Sequence of chain 5.C:
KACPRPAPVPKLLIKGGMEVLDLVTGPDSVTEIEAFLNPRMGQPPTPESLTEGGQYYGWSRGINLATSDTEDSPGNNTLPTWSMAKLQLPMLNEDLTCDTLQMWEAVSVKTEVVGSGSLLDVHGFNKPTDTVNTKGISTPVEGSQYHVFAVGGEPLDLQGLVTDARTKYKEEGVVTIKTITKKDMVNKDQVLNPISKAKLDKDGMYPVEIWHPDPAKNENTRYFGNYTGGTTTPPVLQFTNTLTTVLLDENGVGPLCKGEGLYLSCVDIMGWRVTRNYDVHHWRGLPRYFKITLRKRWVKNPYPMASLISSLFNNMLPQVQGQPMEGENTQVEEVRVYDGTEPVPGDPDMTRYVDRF

This small molecule binds to this protein.
Small molecule (SMILES): CC(=O)N[C@@H]1[C@@H](O[C@@H]2O[C@H](CO)[C@H](O)[C@H](O[C@]3(C(=O)O)C[C@H](O)[C@@H](NC(C)=O)[C@H]([C@H](O)[C@H](O)CO)O3)[C@H]2O)[C@H](O)[C@@H](CO[C@]2(C(=O)O)C[C@H](O)[C@@H](NC(C)=O)[C@H]([C@H](O)[C@H](O)CO)O2)O[C@H]1O

Binding-site contacts:
Ligand atom O1A contacts residue ARG77 of chain 5.C at 2.9 Å (salt-bridge).
Ligand atom O4 contacts residue ASN80 of chain 5.C at 4.4 Å.
Ligand atom C3 contacts residue ARG77 of chain 5.C at 4.3 Å.
Ligand atom C1 contacts residue ARG77 of chain 5.C at 3.4 Å.
Ligand atom O4 contacts residue ILE79 of chain 5.C at 3.9 Å.
Ligand atom O10 contacts residue ASN293 of chain 5.C at 4.5 Å.
Ligand atom O8 contacts residue ARG77 of chain 5.C at 3.5 Å (salt-bridge).
Ligand atom O3 contacts residue GLY78 of chain 5.C at 3.5 Å.
Ligand atom O1B contacts residue SER89 of chain 5.C at 4.4 Å.
Ligand atom O6 contacts residue ASN93 of chain 5.C at 4.3 Å.
Ligand atom O8 contacts residue TYR72 of chain 5.C at 4.0 Å.
Ligand atom N5 contacts residue TYR72 of chain 5.C at 2.9 Å (h-bond).
Ligand atom C8 contacts residue ARG77 of chain 5.C at 4.4 Å.
Ligand atom O1A contacts residue TYR72 of chain 5.C at 4.0 Å.
Ligand atom O4 contacts residue TYR72 of chain 5.C at 4.0 Å.
Ligand atom C11 contacts residue ASP85 of chain 5.D at 4.0 Å.
Ligand atom C6 contacts residue ASN93 of chain 5.C at 3.9 Å.
Ligand atom C7 contacts residue TYR72 of chain 5.C at 4.3 Å (hydrophobic).
Ligand atom C11 contacts residue TYR72 of chain 5.C at 4.2 Å (hydrophobic).
Ligand atom O4 contacts residue HIS298 of chain 5.C at 3.1 Å (h-bond).
Ligand atom O4 contacts residue THR291 of chain 5.C at 3.9 Å.
Ligand atom C3 contacts residue GLY78 of chain 5.C at 4.1 Å.
Ligand atom C4 contacts residue GLY78 of chain 5.C at 3.5 Å.
Ligand atom O1B contacts residue TYR72 of chain 5.C at 4.2 Å.
Ligand atom C1 contacts residue GLY78 of chain 5.C at 4.0 Å.
Ligand atom C4 contacts residue TYR72 of chain 5.C at 3.5 Å (hydrophobic).
Ligand atom C10 contacts residue TYR72 of chain 5.C at 4.0 Å (hydrophobic).
Ligand atom C4 contacts residue HIS298 of chain 5.C at 3.9 Å.
Ligand atom C3 contacts residue GLY78 of chain 5.C at 3.8 Å.
Ligand atom O4 contacts residue GLY78 of chain 5.C at 3.4 Å.
Ligand atom O1A contacts residue GLY78 of chain 5.C at 3.1 Å (h-bond).
Ligand atom O1B contacts residue ARG77 of chain 5.C at 3.1 Å (salt-bridge).
Ligand atom C5 contacts residue TYR72 of chain 5.C at 3.5 Å (hydrophobic).
Ligand atom C6 contacts residue TYR72 of chain 5.C at 3.7 Å (hydrophobic).
Ligand atom C1 contacts residue TYR72 of chain 5.C at 4.3 Å (hydrophobic).
Ligand atom C2 contacts residue GLY78 of chain 5.C at 4.0 Å.
Ligand atom C3 contacts residue HIS298 of chain 5.C at 4.0 Å.

Sequence of chain 5.D:
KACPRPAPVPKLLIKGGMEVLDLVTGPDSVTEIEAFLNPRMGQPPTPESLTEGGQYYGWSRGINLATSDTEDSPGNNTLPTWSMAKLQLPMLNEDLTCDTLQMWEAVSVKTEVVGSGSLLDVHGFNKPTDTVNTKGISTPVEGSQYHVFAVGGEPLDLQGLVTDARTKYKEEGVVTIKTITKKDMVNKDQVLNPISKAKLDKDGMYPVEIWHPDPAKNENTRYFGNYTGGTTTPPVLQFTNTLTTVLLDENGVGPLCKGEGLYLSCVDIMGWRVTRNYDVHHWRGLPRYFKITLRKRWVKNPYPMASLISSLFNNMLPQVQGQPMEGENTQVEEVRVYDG